The protein below binds the small molecule below.
Small molecule (SMILES): CC(=O)N[C@H]1[C@@H](O[C@H]2[C@H](O)[C@@H](NC(C)=O)CO[C@@H]2CO)O[C@H](CO)[C@H]2O[C@@H]3O[C@H](CO)[C@@H](O)[C@H](O)[C@@H]3OO[C@H]12

Binding-site contacts:
Ligand atom C5 contacts residue ASN204 of chain 1.A at 3.7 Å.
Ligand atom O4 contacts residue LYS75 of chain 1.A at 3.4 Å.
Ligand atom O7 contacts residue ARG225 of chain 1.A at 4.3 Å.
Ligand atom C5 contacts residue ASP205 of chain 1.A at 4.0 Å.
Ligand atom C1 contacts residue TRP208 of chain 1.A at 3.9 Å (hydrophobic).
Ligand atom C6 contacts residue TRP208 of chain 1.A at 3.9 Å (hydrophobic).
Ligand atom N2 contacts residue GLN244 of chain 1.A at 4.4 Å.
Ligand atom C7 contacts residue ASN204 of chain 1.A at 3.2 Å.
Ligand atom O7 contacts residue ASN204 of chain 1.A at 3.7 Å.
Ligand atom C1 contacts residue ASP205 of chain 1.A at 4.2 Å.
Ligand atom O7 contacts residue LEU93 of chain 1.A at 3.2 Å.
Ligand atom O7 contacts residue TRP208 of chain 1.A at 3.7 Å.
Ligand atom C6 contacts residue ASP205 of chain 1.A at 3.6 Å.
Ligand atom C3 contacts residue ASN204 of chain 1.A at 3.8 Å.
Ligand atom O6 contacts residue SER77 of chain 1.A at 4.3 Å.
Ligand atom C5 contacts residue TRP208 of chain 1.A at 3.7 Å (hydrophobic).
Ligand atom C6 contacts residue GLU209 of chain 1.A at 4.2 Å.
Ligand atom O6 contacts residue ASP205 of chain 1.A at 2.6 Å (salt-bridge).
Ligand atom O5 contacts residue TRP208 of chain 1.A at 3.8 Å.
Ligand atom C1 contacts residue LYS75 of chain 1.A at 3.5 Å.
Ligand atom O4 contacts residue TRP208 of chain 1.A at 4.4 Å.
Ligand atom C4 contacts residue ASN204 of chain 1.A at 4.3 Å.
Ligand atom O5 contacts residue ASN204 of chain 1.A at 2.4 Å (h-bond).
Ligand atom O6 contacts residue ASN303 of chain 1.A at 4.3 Å.
Ligand atom C8 contacts residue GLU214 of chain 1.A at 4.0 Å.
Ligand atom O2 contacts residue LYS75 of chain 1.A at 3.5 Å.
Ligand atom C6 contacts residue SER77 of chain 1.A at 4.4 Å.
Ligand atom O5 contacts residue ASP205 of chain 1.A at 3.3 Å (salt-bridge).
Ligand atom C2 contacts residue ASN204 of chain 1.A at 2.4 Å.
Ligand atom C8 contacts residue ASN204 of chain 1.A at 3.8 Å.
Ligand atom O7 contacts residue ALA243 of chain 1.A at 4.0 Å.
Ligand atom C8 contacts residue GLN244 of chain 1.A at 2.9 Å.
Ligand atom C7 contacts residue LEU93 of chain 1.A at 4.1 Å (hydrophobic).
Ligand atom C2 contacts residue LYS75 of chain 1.A at 3.4 Å.
Ligand atom C1 contacts residue ASN204 of chain 1.A at 1.5 Å.
Ligand atom O6 contacts residue GLU209 of chain 1.A at 3.8 Å.
Ligand atom C2 contacts residue ASP205 of chain 1.A at 4.4 Å.
Ligand atom C7 contacts residue GLN244 of chain 1.A at 3.1 Å.
Ligand atom N2 contacts residue ASN204 of chain 1.A at 2.8 Å (h-bond).
Ligand atom O7 contacts residue GLN244 of chain 1.A at 2.5 Å (h-bond).

Sequence of chain 1.A:
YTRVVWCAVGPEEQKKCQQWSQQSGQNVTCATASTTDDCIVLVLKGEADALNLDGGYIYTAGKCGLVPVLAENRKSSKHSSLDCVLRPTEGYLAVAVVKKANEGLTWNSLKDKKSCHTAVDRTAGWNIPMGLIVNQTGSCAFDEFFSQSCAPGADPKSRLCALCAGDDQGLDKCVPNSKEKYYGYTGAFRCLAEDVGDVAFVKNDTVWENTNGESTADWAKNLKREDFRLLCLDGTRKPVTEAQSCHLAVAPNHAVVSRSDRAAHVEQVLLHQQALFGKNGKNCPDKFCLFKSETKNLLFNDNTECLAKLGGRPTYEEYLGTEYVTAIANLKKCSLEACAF